Sequence of chain 4.B:
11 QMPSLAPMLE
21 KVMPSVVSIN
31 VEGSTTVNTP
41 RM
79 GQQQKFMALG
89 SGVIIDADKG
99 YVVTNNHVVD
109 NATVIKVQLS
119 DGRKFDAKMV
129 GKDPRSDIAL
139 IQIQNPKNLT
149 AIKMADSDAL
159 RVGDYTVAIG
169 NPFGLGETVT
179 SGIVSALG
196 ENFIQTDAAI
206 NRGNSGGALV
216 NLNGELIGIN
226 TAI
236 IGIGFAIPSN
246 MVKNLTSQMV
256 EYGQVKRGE

Sequence of chain 6.B:
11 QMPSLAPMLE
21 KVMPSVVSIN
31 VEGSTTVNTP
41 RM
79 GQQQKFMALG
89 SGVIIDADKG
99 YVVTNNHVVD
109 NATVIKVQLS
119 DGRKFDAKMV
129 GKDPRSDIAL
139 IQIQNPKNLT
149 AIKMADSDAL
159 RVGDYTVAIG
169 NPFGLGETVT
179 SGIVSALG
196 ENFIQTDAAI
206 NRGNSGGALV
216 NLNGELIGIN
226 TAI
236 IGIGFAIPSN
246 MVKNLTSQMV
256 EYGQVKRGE

Binding-site contacts:
Ligand atom C2' contacts residue ILE238 of chain 4.B at 4.1 Å (hydrophobic).
Ligand atom O2P contacts residue ILE205 of chain 6.B at 3.6 Å.
Ligand atom C2' contacts residue SER210 of chain 6.B at 4.4 Å.
Ligand atom C3' contacts residue ASN209 of chain 6.B at 3.6 Å.
Ligand atom C1' contacts residue ILE205 of chain 6.B at 4.2 Å (hydrophobic).
Ligand atom C1' contacts residue ASN209 of chain 6.B at 4.2 Å.
Ligand atom C1 contacts residue SER210 of chain 6.B at 3.3 Å.
Ligand atom C2' contacts residue GLY237 of chain 4.B at 3.3 Å.
Ligand atom P contacts residue SER210 of chain 6.B at 1.6 Å.
Ligand atom C2' contacts residue PRO170 of chain 6.B at 4.3 Å (hydrophobic).
Ligand atom C1 contacts residue GLY168 of chain 6.B at 4.4 Å.
Ligand atom C1' contacts residue GLY237 of chain 4.B at 4.3 Å.
Ligand atom C2 contacts residue THR176 of chain 6.B at 3.9 Å.
Ligand atom O3P contacts residue SER210 of chain 6.B at 2.4 Å (h-bond).
Ligand atom C3' contacts residue ILE205 of chain 6.B at 3.5 Å (hydrophobic).
Ligand atom C3' contacts residue SER210 of chain 6.B at 3.6 Å.
Ligand atom C2 contacts residue ALA166 of chain 6.B at 3.5 Å (hydrophobic).
Ligand atom C3 contacts residue ASN209 of chain 6.B at 4.5 Å.
Ligand atom C1' contacts residue PRO170 of chain 6.B at 3.9 Å (hydrophobic).
Ligand atom O2P contacts residue SER210 of chain 6.B at 2.5 Å (h-bond).
Ligand atom C1 contacts residue THR178 of chain 6.B at 4.5 Å.
Ligand atom C3 contacts residue THR176 of chain 6.B at 3.5 Å.
Ligand atom C3 contacts residue PRO170 of chain 6.B at 3.5 Å (hydrophobic).
Ligand atom C2 contacts residue THR178 of chain 6.B at 3.5 Å.
Ligand atom P contacts residue ILE205 of chain 6.B at 4.1 Å.
Ligand atom C3 contacts residue SER210 of chain 6.B at 4.0 Å.
Ligand atom C3 contacts residue GLY168 of chain 6.B at 4.2 Å.
Ligand atom C1 contacts residue THR176 of chain 6.B at 4.4 Å.
Ligand atom P contacts residue ASN209 of chain 6.B at 4.2 Å.
Ligand atom O3P contacts residue ILE205 of chain 6.B at 2.9 Å (h-bond).
Ligand atom O3P contacts residue ALA204 of chain 6.B at 3.4 Å.
Ligand atom O1P contacts residue ALA204 of chain 6.B at 4.4 Å.
Ligand atom C3' contacts residue ARG207 of chain 6.B at 3.8 Å.
Ligand atom O1P contacts residue SER210 of chain 6.B at 2.8 Å (h-bond).
Ligand atom C3' contacts residue GLY237 of chain 4.B at 4.3 Å.
Ligand atom C2' contacts residue PHE171 of chain 6.B at 4.4 Å (hydrophobic).
Ligand atom C2 contacts residue GLY168 of chain 6.B at 3.9 Å.
Ligand atom C2 contacts residue ILE167 of chain 6.B at 4.0 Å (hydrophobic).
Ligand atom O1P contacts residue THR178 of chain 6.B at 4.1 Å.
Ligand atom C1' contacts residue SER210 of chain 6.B at 3.1 Å.

This protein binds this small molecule.
Small molecule (SMILES): CC(C)O[PH](=O)OC(C)C